Sequence of chain 15.B:
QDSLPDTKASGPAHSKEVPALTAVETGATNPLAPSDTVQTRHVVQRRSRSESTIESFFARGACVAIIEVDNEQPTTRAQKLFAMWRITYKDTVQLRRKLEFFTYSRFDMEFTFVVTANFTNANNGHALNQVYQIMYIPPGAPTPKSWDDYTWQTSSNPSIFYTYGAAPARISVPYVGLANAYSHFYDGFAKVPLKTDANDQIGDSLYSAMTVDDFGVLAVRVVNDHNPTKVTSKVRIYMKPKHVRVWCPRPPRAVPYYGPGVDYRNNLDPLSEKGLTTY

Sequence of chain 11.D:
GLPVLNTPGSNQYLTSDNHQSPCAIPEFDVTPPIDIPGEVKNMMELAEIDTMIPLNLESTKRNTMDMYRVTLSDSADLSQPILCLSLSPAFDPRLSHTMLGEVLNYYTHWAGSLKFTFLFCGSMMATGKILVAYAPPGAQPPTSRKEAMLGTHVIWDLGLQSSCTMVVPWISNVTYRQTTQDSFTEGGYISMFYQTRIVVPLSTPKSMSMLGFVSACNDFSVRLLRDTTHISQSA

Sequence of chain 15.D:
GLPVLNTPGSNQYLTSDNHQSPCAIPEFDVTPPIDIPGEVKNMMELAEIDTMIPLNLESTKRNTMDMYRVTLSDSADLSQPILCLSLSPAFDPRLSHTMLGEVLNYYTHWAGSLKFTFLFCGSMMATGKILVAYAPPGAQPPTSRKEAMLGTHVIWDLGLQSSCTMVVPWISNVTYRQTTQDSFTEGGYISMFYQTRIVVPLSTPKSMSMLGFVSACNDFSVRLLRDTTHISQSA

Binding-site contacts:
Ligand atom C23 contacts residue PHE236 of chain 15.B at 3.5 Å (hydrophobic).
Ligand atom C3 contacts residue PRO179 of chain 15.B at 3.7 Å (hydrophobic).
Ligand atom C10 contacts residue VAL194 of chain 15.B at 3.7 Å (hydrophobic).
Ligand atom C10 contacts residue TYR157 of chain 15.B at 3.6 Å (hydrophobic).
Ligand atom O24 contacts residue PHE236 of chain 15.B at 3.7 Å.
Ligand atom C20 contacts residue PHE236 of chain 15.B at 3.2 Å (hydrophobic).
Ligand atom C1 contacts residue ILE155 of chain 15.B at 3.7 Å (hydrophobic).
Ligand atom C3 contacts residue TYR157 of chain 15.B at 3.5 Å (hydrophobic).
Ligand atom C14 contacts residue VAL197 of chain 15.B at 3.6 Å (hydrophobic).
Ligand atom C20 contacts residue TYR110 of chain 15.B at 3.5 Å (hydrophobic).
Ligand atom N4 contacts residue LEU239 of chain 15.B at 3.8 Å.
Ligand atom C13 contacts residue VAL197 of chain 15.B at 3.6 Å (hydrophobic).
Ligand atom C8 contacts residue ILE108 of chain 15.B at 3.8 Å (hydrophobic).
Ligand atom C12 contacts residue PHE236 of chain 15.B at 3.8 Å (hydrophobic).
Ligand atom C1 contacts residue PRO179 of chain 15.B at 3.9 Å (hydrophobic).
Ligand atom O24 contacts residue TYR110 of chain 15.B at 3.9 Å.
Ligand atom C9 contacts residue TYR157 of chain 15.B at 3.8 Å (hydrophobic).
Ligand atom C9 contacts residue ILE108 of chain 15.B at 3.5 Å (hydrophobic).
Ligand atom C4 contacts residue ALA24 of chain 15.D at 3.8 Å (hydrophobic).
Ligand atom C21 contacts residue TYR203 of chain 15.B at 3.8 Å (hydrophobic).
Ligand atom C27 contacts residue THR109 of chain 15.B at 3.5 Å.
Ligand atom C1 contacts residue ILE181 of chain 15.B at 3.4 Å (hydrophobic).
Ligand atom O25 contacts residue TYR110 of chain 15.B at 3.0 Å.
Ligand atom C11 contacts residue VAL194 of chain 15.B at 3.7 Å (hydrophobic).
Ligand atom C11 contacts residue TYR157 of chain 15.B at 3.6 Å (hydrophobic).
Ligand atom C22 contacts residue PHE236 of chain 15.B at 3.9 Å (hydrophobic).
Ligand atom C14 contacts residue PHE236 of chain 15.B at 3.9 Å (hydrophobic).
Ligand atom N4 contacts residue ILE192 of chain 15.B at 3.6 Å.
Ligand atom N3 contacts residue ILE192 of chain 15.B at 3.8 Å.
Ligand atom C3 contacts residue ALA24 of chain 15.D at 3.7 Å (hydrophobic).
Ligand atom C26 contacts residue THR109 of chain 15.B at 3.7 Å.
Ligand atom C23 contacts residue TYR110 of chain 15.B at 3.3 Å (hydrophobic).
Ligand atom C22 contacts residue TYR203 of chain 15.B at 3.5 Å (hydrophobic).
Ligand atom C7 contacts residue PHE132 of chain 15.B at 3.6 Å (hydrophobic).
Ligand atom C4 contacts residue TYR157 of chain 15.B at 3.4 Å (hydrophobic).
Ligand atom C8 contacts residue PHE132 of chain 15.B at 3.4 Å (hydrophobic).
Ligand atom C19 contacts residue TYR110 of chain 15.B at 3.7 Å (hydrophobic).
Ligand atom N6 contacts residue VAL194 of chain 15.B at 3.7 Å.
Ligand atom C19 contacts residue PHE236 of chain 15.B at 3.5 Å (hydrophobic).
Ligand atom C21 contacts residue PHE236 of chain 15.B at 3.4 Å (hydrophobic).

A small-molecule ligand and the protein it binds are described below.
Small molecule (SMILES): CCOC(=O)c1ccc(OCCCCC2CCN(c3ccc(C)nn3)CC2)cc1